Sequence of chain 11.A:
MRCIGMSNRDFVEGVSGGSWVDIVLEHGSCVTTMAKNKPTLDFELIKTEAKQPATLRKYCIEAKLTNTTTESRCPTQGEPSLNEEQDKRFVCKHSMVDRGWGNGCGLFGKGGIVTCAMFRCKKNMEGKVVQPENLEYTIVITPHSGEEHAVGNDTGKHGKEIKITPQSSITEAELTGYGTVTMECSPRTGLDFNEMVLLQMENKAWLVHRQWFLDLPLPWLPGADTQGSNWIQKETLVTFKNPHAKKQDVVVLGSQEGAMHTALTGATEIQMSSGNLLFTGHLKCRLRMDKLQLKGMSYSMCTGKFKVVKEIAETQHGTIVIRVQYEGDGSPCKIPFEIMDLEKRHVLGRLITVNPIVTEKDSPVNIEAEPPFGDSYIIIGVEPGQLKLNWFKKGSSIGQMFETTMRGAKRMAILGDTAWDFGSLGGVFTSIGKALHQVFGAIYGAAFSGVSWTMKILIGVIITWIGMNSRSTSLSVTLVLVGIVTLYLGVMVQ

Sequence of chain 11.C:
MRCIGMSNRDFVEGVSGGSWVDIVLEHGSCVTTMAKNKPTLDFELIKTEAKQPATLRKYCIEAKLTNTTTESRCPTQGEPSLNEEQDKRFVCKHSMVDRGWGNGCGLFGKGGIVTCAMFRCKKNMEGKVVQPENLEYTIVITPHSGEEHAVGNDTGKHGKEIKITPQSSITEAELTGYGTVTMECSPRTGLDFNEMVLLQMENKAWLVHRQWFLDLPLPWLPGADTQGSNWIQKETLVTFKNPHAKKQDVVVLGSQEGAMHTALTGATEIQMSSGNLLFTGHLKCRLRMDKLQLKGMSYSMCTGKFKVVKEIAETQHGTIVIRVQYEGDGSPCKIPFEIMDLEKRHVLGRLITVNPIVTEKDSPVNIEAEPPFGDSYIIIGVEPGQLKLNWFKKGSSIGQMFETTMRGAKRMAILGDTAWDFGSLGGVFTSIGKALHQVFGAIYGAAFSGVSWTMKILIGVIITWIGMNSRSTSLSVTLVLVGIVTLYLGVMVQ

A small-molecule ligand and the protein it binds are described below.
Small molecule (SMILES): CC(=O)N[C@@H]1[C@@H](O)[C@H](O)[C@@H](CO)O[C@H]1O

Binding-site contacts:
Ligand atom C5 contacts residue HIS158 of chain 11.A at 4.1 Å.
Ligand atom C5 contacts residue ASN153 of chain 11.A at 3.7 Å.
Ligand atom C1 contacts residue THR155 of chain 11.A at 3.9 Å.
Ligand atom O6 contacts residue LYS157 of chain 11.A at 3.8 Å.
Ligand atom C5 contacts residue LYS157 of chain 11.A at 4.1 Å.
Ligand atom O5 contacts residue HIS158 of chain 11.A at 3.1 Å.
Ligand atom O5 contacts residue THR155 of chain 11.A at 4.3 Å.
Ligand atom O3 contacts residue HIS149 of chain 11.A at 4.4 Å.
Ligand atom C1 contacts residue HIS158 of chain 11.A at 4.0 Å.
Ligand atom O7 contacts residue HIS149 of chain 11.A at 3.3 Å.
Ligand atom C8 contacts residue ASN103 of chain 11.C at 4.5 Å.
Ligand atom C8 contacts residue GLY102 of chain 11.C at 3.3 Å.
Ligand atom C4 contacts residue ASN153 of chain 11.A at 4.2 Å.
Ligand atom C6 contacts residue LYS157 of chain 11.A at 3.8 Å.
Ligand atom C7 contacts residue ASN153 of chain 11.A at 3.7 Å.
Ligand atom O7 contacts residue ASN153 of chain 11.A at 4.0 Å.
Ligand atom C1 contacts residue HIS149 of chain 11.A at 4.0 Å.
Ligand atom C3 contacts residue ASN153 of chain 11.A at 3.8 Å.
Ligand atom C2 contacts residue ASN153 of chain 11.A at 2.5 Å.
Ligand atom C2 contacts residue HIS149 of chain 11.A at 3.6 Å.
Ligand atom C7 contacts residue HIS149 of chain 11.A at 4.2 Å.
Ligand atom C1 contacts residue ASN153 of chain 11.A at 1.4 Å.
Ligand atom C6 contacts residue HIS158 of chain 11.A at 3.8 Å.
Ligand atom N2 contacts residue HIS149 of chain 11.A at 4.3 Å.
Ligand atom O5 contacts residue HIS149 of chain 11.A at 4.1 Å.
Ligand atom N2 contacts residue ASN153 of chain 11.A at 2.9 Å (h-bond).
Ligand atom O5 contacts residue ASN153 of chain 11.A at 2.4 Å (h-bond).
Ligand atom C8 contacts residue TRP101 of chain 11.C at 3.6 Å (hydrophobic).